This protein binds this small molecule.
Small molecule (SMILES): CC[C@H]1OC(=O)[C@H](C)C(=O)[C@H](C)[C@@H](O[C@@H]2O[C@H](C)C[C@H](N(C)C)[C@H]2O)[C@](C)(OC)C[C@@H](C)C(=O)[C@H](C)[C@H]2N(CCCCn3cnc(-c4cccnc4)c3)C(=O)O[C@]12C

Sequence of chain 1.W:
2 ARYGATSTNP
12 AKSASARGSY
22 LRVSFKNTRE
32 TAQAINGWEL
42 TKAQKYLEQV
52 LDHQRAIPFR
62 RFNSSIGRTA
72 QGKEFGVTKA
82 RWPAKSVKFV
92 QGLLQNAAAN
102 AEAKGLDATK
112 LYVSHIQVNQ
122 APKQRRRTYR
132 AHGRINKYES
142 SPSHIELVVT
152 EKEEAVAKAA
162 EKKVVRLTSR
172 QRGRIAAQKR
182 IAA

Binding-site contacts:
Ligand atom O16 contacts residue HIS133 of chain 1.W at 3.9 Å.